A small-molecule ligand and the protein it binds are described below.
Small molecule (SMILES): CC(C)(C#Cc1ccc(-c2ccc(Cl)c3c(NS(C)(=O)=O)nn(CC(F)(F)F)c23)c([C@H](Cc2cc(F)cc(F)c2)NC(=O)Cn2nc(C(F)(F)F)c3c2C(F)(F)[C@@H]2C[C@H]32)n1)S(C)(=O)=O

Binding-site contacts:
Ligand atom C21 contacts residue ASN57 of chain 3.C at 3.2 Å.
Ligand atom C39 contacts residue GLN63 of chain 3.C at 3.2 Å.
Ligand atom F26 contacts residue LYS70 of chain 3.C at 3.3 Å.
Ligand atom F62 contacts residue GLN179 of chain 5.C at 3.5 Å.
Ligand atom O51 contacts residue ASN74 of chain 3.C at 3.1 Å (h-bond).
Ligand atom C07 contacts residue THR107 of chain 3.C at 3.5 Å.
Ligand atom C12 contacts residue ASN53 of chain 3.C at 3.1 Å.
Ligand atom F64 contacts residue LEU172 of chain 5.C at 3.3 Å.
Ligand atom C03 contacts residue ASN53 of chain 3.C at 3.5 Å.
Ligand atom C11 contacts residue TYR130 of chain 3.C at 3.2 Å (hydrophobic).
Ligand atom F42 contacts residue LYS70 of chain 3.C at 3.1 Å.
Ligand atom C08 contacts residue THR107 of chain 3.C at 3.5 Å.
Ligand atom N43 contacts residue ASN57 of chain 3.C at 2.6 Å (h-bond).
Ligand atom F27 contacts residue LEU56 of chain 3.C at 3.3 Å.
Ligand atom C36 contacts residue GLN67 of chain 3.C at 3.2 Å.
Ligand atom F64 contacts residue ARG173 of chain 5.C at 3.1 Å.
Ligand atom F26 contacts residue MET66 of chain 3.C at 3.5 Å.
Ligand atom C02 contacts residue ASN57 of chain 3.C at 3.5 Å.
Ligand atom N15 contacts residue LYS70 of chain 3.C at 3.5 Å (salt-bridge).
Ligand atom C04 contacts residue ASN53 of chain 3.C at 3.3 Å.
Ligand atom CL47 contacts residue ASN74 of chain 3.C at 3.2 Å.
Ligand atom C18 contacts residue GLN179 of chain 5.C at 3.4 Å.
Ligand atom C12 contacts residue TYR130 of chain 3.C at 3.2 Å (hydrophobic).
Ligand atom O57 contacts residue PRO38 of chain 5.C at 3.3 Å (h-bond).
Ligand atom O50 contacts residue LYS70 of chain 3.C at 2.6 Å (salt-bridge).
Ligand atom C19 contacts residue ASN53 of chain 3.C at 3.5 Å.
Ligand atom O50 contacts residue GLN179 of chain 5.C at 2.9 Å (h-bond).
Ligand atom N15 contacts residue GLN179 of chain 5.C at 3.4 Å (h-bond).
Ligand atom C23 contacts residue MET66 of chain 3.C at 3.4 Å (hydrophobic).
Ligand atom C16 contacts residue LYS70 of chain 3.C at 3.3 Å.
Ligand atom F63 contacts residue THR107 of chain 3.C at 3.2 Å.
Ligand atom F53 contacts residue LYS182 of chain 5.C at 3.1 Å.
Ligand atom N06 contacts residue ASN57 of chain 3.C at 2.8 Å (h-bond).
Ligand atom F53 contacts residue GLN179 of chain 5.C at 3.4 Å.
Ligand atom F52 contacts residue TYR169 of chain 5.C at 3.2 Å.
Ligand atom O29 contacts residue LYS70 of chain 3.C at 3.0 Å (salt-bridge).
Ligand atom C44 contacts residue ASN57 of chain 3.C at 3.3 Å.
Ligand atom F27 contacts residue MET66 of chain 3.C at 3.1 Å.
Ligand atom C19 contacts residue ASN57 of chain 3.C at 3.4 Å.
Ligand atom F26 contacts residue LEU69 of chain 3.C at 3.4 Å.

Sequence of chain 3.C:
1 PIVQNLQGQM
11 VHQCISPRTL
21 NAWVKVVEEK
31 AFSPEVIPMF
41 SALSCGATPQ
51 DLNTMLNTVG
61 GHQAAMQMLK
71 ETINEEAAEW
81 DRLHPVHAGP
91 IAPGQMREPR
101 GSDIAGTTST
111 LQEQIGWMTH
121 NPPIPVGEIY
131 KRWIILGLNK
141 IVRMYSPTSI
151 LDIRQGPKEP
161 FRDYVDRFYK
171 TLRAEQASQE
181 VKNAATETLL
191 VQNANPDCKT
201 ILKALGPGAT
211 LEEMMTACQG

Sequence of chain 5.C:
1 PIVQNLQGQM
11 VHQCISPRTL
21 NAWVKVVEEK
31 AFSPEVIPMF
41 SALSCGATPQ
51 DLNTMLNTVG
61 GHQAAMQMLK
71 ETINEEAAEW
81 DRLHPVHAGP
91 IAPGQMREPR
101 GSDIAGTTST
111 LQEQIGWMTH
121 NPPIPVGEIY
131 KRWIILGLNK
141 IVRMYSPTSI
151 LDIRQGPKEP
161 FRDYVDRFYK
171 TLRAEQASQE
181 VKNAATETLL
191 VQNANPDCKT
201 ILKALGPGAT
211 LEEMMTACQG